A small-molecule ligand and the protein it binds are described below.
Small molecule (SMILES): C[C@@H]1N[C@H](CNC(=O)c2cc3ccccc3o2)[C@@H](O)[C@H](O)[C@@H]1O

Sequence of chain 3.A:
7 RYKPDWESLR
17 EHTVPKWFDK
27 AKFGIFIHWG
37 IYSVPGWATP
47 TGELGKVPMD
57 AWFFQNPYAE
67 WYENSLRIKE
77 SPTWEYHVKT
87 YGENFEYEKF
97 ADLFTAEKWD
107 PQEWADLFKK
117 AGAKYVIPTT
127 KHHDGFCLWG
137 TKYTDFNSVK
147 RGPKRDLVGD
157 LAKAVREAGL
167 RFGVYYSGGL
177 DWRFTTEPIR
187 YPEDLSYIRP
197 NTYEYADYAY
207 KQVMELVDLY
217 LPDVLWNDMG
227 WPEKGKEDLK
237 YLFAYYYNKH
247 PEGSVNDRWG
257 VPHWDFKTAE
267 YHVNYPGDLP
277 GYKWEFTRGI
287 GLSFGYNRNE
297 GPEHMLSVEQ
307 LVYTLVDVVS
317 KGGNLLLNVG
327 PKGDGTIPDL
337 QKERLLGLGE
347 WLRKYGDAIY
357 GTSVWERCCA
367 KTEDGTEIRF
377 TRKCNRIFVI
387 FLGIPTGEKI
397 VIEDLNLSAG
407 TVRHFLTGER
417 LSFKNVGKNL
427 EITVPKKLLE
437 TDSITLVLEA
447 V

Binding-site contacts:
Ligand atom CAJ contacts residue GLU266 of chain 3.A at 3.3 Å.
Ligand atom NAM contacts residue ARG254 of chain 3.A at 3.5 Å (salt-bridge).
Ligand atom OAN contacts residue ARG254 of chain 3.A at 3.4 Å.
Ligand atom CAW contacts residue GLU66 of chain 3.A at 3.3 Å.
Ligand atom CAS contacts residue GLU266 of chain 3.A at 3.4 Å.
Ligand atom OAD contacts residue HIS129 of chain 3.A at 2.7 Å (h-bond).
Ligand atom NAL contacts residue ASP224 of chain 3.A at 3.5 Å (salt-bridge).
Ligand atom NAL contacts residue ARG254 of chain 3.A at 3.2 Å (salt-bridge).
Ligand atom OAE contacts residue TRP67 of chain 3.A at 3.2 Å (h-bond).
Ligand atom OAB contacts residue MET225 of chain 3.A at 3.5 Å (h-bond).
Ligand atom CAF contacts residue THR264 of chain 3.A at 3.5 Å.
Ligand atom NAM contacts residue GLU266 of chain 3.A at 3.0 Å (salt-bridge).
Ligand atom CAO contacts residue ASP224 of chain 3.A at 3.4 Å.
Ligand atom CAJ contacts residue ARG254 of chain 3.A at 3.6 Å.
Ligand atom CAF contacts residue ASN270 of chain 3.A at 2.9 Å.
Ligand atom OAC contacts residue HIS128 of chain 3.A at 2.9 Å (h-bond).
Ligand atom OAC contacts residue TYR171 of chain 3.A at 3.3 Å (h-bond).
Ligand atom OAC contacts residue ASP224 of chain 3.A at 3.2 Å (salt-bridge).
Ligand atom CAH contacts residue ARG254 of chain 3.A at 3.5 Å.
Ligand atom CAO contacts residue ARG254 of chain 3.A at 3.2 Å.
Ligand atom NAM contacts residue ASP224 of chain 3.A at 2.6 Å (salt-bridge).
Ligand atom CAV contacts residue ASP224 of chain 3.A at 3.3 Å.
Ligand atom OAE contacts residue HIS128 of chain 3.A at 2.9 Å.
Ligand atom CAU contacts residue HIS34 of chain 3.A at 3.3 Å.
Ligand atom OAB contacts residue ASP224 of chain 3.A at 3.1 Å (salt-bridge).
Ligand atom CAT contacts residue GLU266 of chain 3.A at 3.3 Å.
Ligand atom CAG contacts residue THR264 of chain 3.A at 3.2 Å.
Ligand atom CAR contacts residue ARG254 of chain 3.A at 3.3 Å.
Ligand atom CAF contacts residue VAL269 of chain 3.A at 3.6 Å (hydrophobic).
Ligand atom CAP contacts residue ARG254 of chain 3.A at 3.2 Å.
Ligand atom CAG contacts residue ASN270 of chain 3.A at 2.9 Å.
Ligand atom OAE contacts residue GLU66 of chain 3.A at 2.7 Å (salt-bridge).
Ligand atom NAL contacts residue GLU266 of chain 3.A at 3.1 Å (salt-bridge).
Ligand atom CAQ contacts residue ARG254 of chain 3.A at 3.3 Å.
Ligand atom CAV contacts residue HIS129 of chain 3.A at 3.3 Å.
Ligand atom CAK contacts residue ASP224 of chain 3.A at 3.1 Å.
Ligand atom OAC contacts residue HIS34 of chain 3.A at 2.7 Å (h-bond).
Ligand atom CAH contacts residue GLU266 of chain 3.A at 3.5 Å.
Ligand atom OAD contacts residue TRP67 of chain 3.A at 2.9 Å (h-bond).
Ligand atom CAT contacts residue ASP224 of chain 3.A at 3.1 Å.